The protein below binds the small molecule below.
Small molecule (SMILES): CC(=O)N[C@H]1[C@H](O[C@H]2[C@H](O)[C@@H](NC(C)=O)CO[C@@H]2CO)O[C@H](CO)[C@@H](O)[C@@H]1O

Sequence of chain 3.A:
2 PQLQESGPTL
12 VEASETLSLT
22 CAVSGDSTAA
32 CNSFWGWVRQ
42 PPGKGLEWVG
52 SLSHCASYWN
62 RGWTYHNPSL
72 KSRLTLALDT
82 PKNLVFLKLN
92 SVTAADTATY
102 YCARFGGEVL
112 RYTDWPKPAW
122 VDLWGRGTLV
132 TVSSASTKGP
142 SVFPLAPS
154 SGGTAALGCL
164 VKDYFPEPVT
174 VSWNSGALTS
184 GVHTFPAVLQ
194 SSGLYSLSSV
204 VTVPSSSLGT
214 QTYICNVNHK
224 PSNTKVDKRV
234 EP

Binding-site contacts:
Ligand atom C1 contacts residue ASN119 of chain 3.C at 1.4 Å.
Ligand atom O7 contacts residue TYR136 of chain 3.C at 3.5 Å.
Ligand atom C3 contacts residue ASN119 of chain 3.C at 3.8 Å.
Ligand atom C2 contacts residue ASN119 of chain 3.C at 2.5 Å.
Ligand atom O7 contacts residue ASP291 of chain 3.C at 4.3 Å.
Ligand atom C7 contacts residue ASN119 of chain 3.C at 4.2 Å.
Ligand atom N2 contacts residue ARG112 of chain 3.A at 3.8 Å.
Ligand atom O5 contacts residue ASN119 of chain 3.C at 2.4 Å (h-bond).
Ligand atom C3 contacts residue TYR136 of chain 3.C at 3.9 Å (hydrophobic).
Ligand atom C4 contacts residue ASN119 of chain 3.C at 4.2 Å.
Ligand atom C5 contacts residue TYR136 of chain 3.C at 4.0 Å (hydrophobic).
Ligand atom C8 contacts residue ASP291 of chain 3.C at 3.4 Å.
Ligand atom O5 contacts residue TYR136 of chain 3.C at 4.2 Å.
Ligand atom O7 contacts residue ARG112 of chain 3.A at 2.2 Å (salt-bridge).
Ligand atom C8 contacts residue ARG112 of chain 3.A at 4.0 Å.
Ligand atom N2 contacts residue ASN119 of chain 3.C at 2.9 Å (h-bond).
Ligand atom C7 contacts residue ARG112 of chain 3.A at 3.1 Å.
Ligand atom O4 contacts residue TYR136 of chain 3.C at 4.3 Å.
Ligand atom C8 contacts residue TYR136 of chain 3.C at 3.7 Å (hydrophobic).
Ligand atom C5 contacts residue ASN119 of chain 3.C at 3.6 Å.
Ligand atom N2 contacts residue TYR136 of chain 3.C at 4.1 Å.
Ligand atom C1 contacts residue TYR136 of chain 3.C at 3.7 Å (hydrophobic).
Ligand atom C7 contacts residue TYR136 of chain 3.C at 4.4 Å (hydrophobic).
Ligand atom C2 contacts residue TYR136 of chain 3.C at 4.2 Å (hydrophobic).
Ligand atom C7 contacts residue ASP291 of chain 3.C at 4.1 Å.
Ligand atom O6 contacts residue SER121 of chain 3.C at 3.2 Å (h-bond).
Ligand atom O6 contacts residue TYR136 of chain 3.C at 4.1 Å.

Sequence of chain 3.C:
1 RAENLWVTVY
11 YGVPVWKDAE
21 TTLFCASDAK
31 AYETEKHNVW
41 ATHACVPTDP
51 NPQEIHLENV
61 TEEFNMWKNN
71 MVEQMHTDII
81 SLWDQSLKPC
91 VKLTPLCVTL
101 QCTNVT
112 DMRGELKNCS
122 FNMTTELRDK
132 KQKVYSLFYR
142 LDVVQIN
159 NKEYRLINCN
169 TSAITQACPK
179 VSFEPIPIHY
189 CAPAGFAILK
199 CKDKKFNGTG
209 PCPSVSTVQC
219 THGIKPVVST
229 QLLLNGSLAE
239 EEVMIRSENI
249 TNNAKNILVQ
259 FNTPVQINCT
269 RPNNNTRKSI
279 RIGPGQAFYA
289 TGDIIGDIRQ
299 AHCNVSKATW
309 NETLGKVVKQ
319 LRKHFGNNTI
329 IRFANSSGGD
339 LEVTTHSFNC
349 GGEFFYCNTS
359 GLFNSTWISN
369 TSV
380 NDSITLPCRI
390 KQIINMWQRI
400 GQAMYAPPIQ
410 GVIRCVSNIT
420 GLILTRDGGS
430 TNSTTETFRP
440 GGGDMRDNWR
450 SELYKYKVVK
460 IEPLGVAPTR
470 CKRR